Binding-site contacts:
Ligand atom C3 contacts residue SER211 of chain 1.C at 4.2 Å.
Ligand atom N2 contacts residue ASN149 of chain 1.C at 2.7 Å (h-bond).
Ligand atom O7 contacts residue LYS196 of chain 1.C at 3.1 Å (salt-bridge).
Ligand atom C8 contacts residue LYS213 of chain 1.C at 3.5 Å.
Ligand atom C8 contacts residue LYS192 of chain 1.C at 4.4 Å.
Ligand atom C3 contacts residue ASN149 of chain 1.C at 3.6 Å.
Ligand atom O6 contacts residue LYS192 of chain 1.C at 4.1 Å.
Ligand atom C2 contacts residue ASN149 of chain 1.C at 2.2 Å.
Ligand atom N2 contacts residue LYS213 of chain 1.C at 4.2 Å.
Ligand atom C1 contacts residue ASN149 of chain 1.C at 1.3 Å.
Ligand atom O7 contacts residue SER211 of chain 1.C at 2.4 Å (h-bond).
Ligand atom O3 contacts residue LYS192 of chain 1.C at 3.8 Å.
Ligand atom C4 contacts residue ILE194 of chain 1.C at 4.3 Å (hydrophobic).
Ligand atom C8 contacts residue ASP190 of chain 1.C at 3.5 Å.
Ligand atom O7 contacts residue ILE194 of chain 1.C at 4.0 Å.
Ligand atom C5 contacts residue ASN149 of chain 1.C at 3.6 Å.
Ligand atom O4 contacts residue ILE194 of chain 1.C at 4.5 Å.
Ligand atom O5 contacts residue ILE194 of chain 1.C at 4.1 Å.
Ligand atom C7 contacts residue LYS196 of chain 1.C at 3.9 Å.
Ligand atom N2 contacts residue SER211 of chain 1.C at 4.5 Å.
Ligand atom O6 contacts residue ILE194 of chain 1.C at 3.8 Å.
Ligand atom O7 contacts residue ASN149 of chain 1.C at 3.7 Å.
Ligand atom O7 contacts residue PHE212 of chain 1.C at 4.4 Å.
Ligand atom C1 contacts residue SER211 of chain 1.C at 4.2 Å.
Ligand atom C8 contacts residue PHE212 of chain 1.C at 4.4 Å (hydrophobic).
Ligand atom O5 contacts residue ASN149 of chain 1.C at 2.3 Å (h-bond).
Ligand atom O7 contacts residue LYS192 of chain 1.C at 4.1 Å.
Ligand atom C8 contacts residue ASN149 of chain 1.C at 4.5 Å.
Ligand atom C2 contacts residue ILE194 of chain 1.C at 4.3 Å (hydrophobic).
Ligand atom C8 contacts residue LYS196 of chain 1.C at 4.2 Å.
Ligand atom C7 contacts residue ASN149 of chain 1.C at 3.4 Å.
Ligand atom C7 contacts residue SER211 of chain 1.C at 3.6 Å.
Ligand atom C4 contacts residue ASN149 of chain 1.C at 4.1 Å.
Ligand atom C7 contacts residue LYS192 of chain 1.C at 4.3 Å.

The small molecule below binds the protein below.
Small molecule (SMILES): CC(=O)N[C@H]1[C@H](O[C@H]2[C@H](O)[C@@H](NC(C)=O)CO[C@@H]2CO)O[C@H](CO)[C@@H](O[C@@H]2O[C@H](CO)[C@@H](O)[C@H](O)[C@@H]2O)[C@@H]1O

Sequence of chain 1.C:
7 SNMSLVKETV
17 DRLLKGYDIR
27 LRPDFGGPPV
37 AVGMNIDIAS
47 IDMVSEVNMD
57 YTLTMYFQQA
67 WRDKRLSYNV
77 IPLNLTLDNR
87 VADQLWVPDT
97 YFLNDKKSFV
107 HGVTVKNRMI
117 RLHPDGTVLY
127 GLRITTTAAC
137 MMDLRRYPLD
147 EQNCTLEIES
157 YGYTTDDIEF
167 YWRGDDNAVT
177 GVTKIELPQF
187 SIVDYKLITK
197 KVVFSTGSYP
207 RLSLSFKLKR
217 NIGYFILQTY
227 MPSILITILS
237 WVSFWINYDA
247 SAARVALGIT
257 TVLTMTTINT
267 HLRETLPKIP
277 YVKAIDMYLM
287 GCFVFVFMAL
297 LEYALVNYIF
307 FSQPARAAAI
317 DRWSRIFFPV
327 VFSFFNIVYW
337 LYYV